This small molecule binds to this protein.
Small molecule (SMILES): CC(C)[C@@H]1NC(=O)C(C)(C)/C=C/c2ccc3ccc(nc3c2)[C@@H](C)OC(=O)[C@@H]2CCCN(N2)C(=O)[C@H](C)NC1=O

Sequence of chain 1.A:
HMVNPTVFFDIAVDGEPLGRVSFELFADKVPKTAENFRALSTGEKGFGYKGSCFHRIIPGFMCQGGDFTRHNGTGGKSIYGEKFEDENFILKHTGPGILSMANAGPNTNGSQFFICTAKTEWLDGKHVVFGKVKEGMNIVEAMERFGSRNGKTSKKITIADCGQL

Binding-site contacts:
Ligand atom C27 contacts residue ASN104 of chain 1.A at 3.6 Å.
Ligand atom O20 contacts residue GLN65 of chain 1.A at 2.9 Å (h-bond).
Ligand atom C21 contacts residue GLY74 of chain 1.A at 3.3 Å.
Ligand atom C22 contacts residue GLN113 of chain 1.A at 3.8 Å.
Ligand atom O12 contacts residue PHE62 of chain 1.A at 3.9 Å.
Ligand atom O16 contacts residue ASN104 of chain 1.A at 2.9 Å (h-bond).
Ligand atom C15 contacts residue ASN104 of chain 1.A at 3.6 Å.
Ligand atom C18 contacts residue GLN65 of chain 1.A at 3.9 Å.
Ligand atom C39 contacts residue GLY74 of chain 1.A at 3.6 Å.
Ligand atom C22 contacts residue ASN104 of chain 1.A at 3.6 Å.
Ligand atom C39 contacts residue THR75 of chain 1.A at 3.7 Å.
Ligand atom C22 contacts residue ALA103 of chain 1.A at 3.8 Å (hydrophobic).
Ligand atom C14 contacts residue ASN104 of chain 1.A at 3.9 Å.
Ligand atom C23 contacts residue GLY74 of chain 1.A at 3.4 Å.
Ligand atom O29 contacts residue MET63 of chain 1.A at 3.5 Å.
Ligand atom C02 contacts residue ARG57 of chain 1.A at 3.9 Å.
Ligand atom C01 contacts residue ARG57 of chain 1.A at 3.5 Å.
Ligand atom C05 contacts residue PHE62 of chain 1.A at 3.7 Å (hydrophobic).
Ligand atom C23 contacts residue GLN113 of chain 1.A at 3.5 Å.
Ligand atom N09 contacts residue GLN65 of chain 1.A at 3.0 Å (h-bond).
Ligand atom C37 contacts residue ARG57 of chain 1.A at 3.3 Å.
Ligand atom C19 contacts residue GLY74 of chain 1.A at 3.9 Å.
Ligand atom C11 contacts residue PHE62 of chain 1.A at 3.9 Å (hydrophobic).
Ligand atom O26 contacts residue ALA105 of chain 1.A at 3.7 Å.
Ligand atom C19 contacts residue ASN104 of chain 1.A at 3.9 Å.
Ligand atom C14 contacts residue HIS128 of chain 1.A at 3.9 Å.
Ligand atom C21 contacts residue GLN113 of chain 1.A at 3.4 Å.
Ligand atom O16 contacts residue HIS128 of chain 1.A at 3.2 Å.
Ligand atom C05 contacts residue MET63 of chain 1.A at 4.0 Å (hydrophobic).
Ligand atom C06 contacts residue PHE115 of chain 1.A at 3.6 Å (hydrophobic).
Ligand atom C32 contacts residue ARG57 of chain 1.A at 3.6 Å.
Ligand atom O16 contacts residue ALA103 of chain 1.A at 3.2 Å.
Ligand atom C18 contacts residue ASN104 of chain 1.A at 3.8 Å.
Ligand atom N08 contacts residue GLN65 of chain 1.A at 3.4 Å (h-bond).
Ligand atom N17 contacts residue ASN104 of chain 1.A at 2.9 Å (h-bond).
Ligand atom C07 contacts residue PHE115 of chain 1.A at 3.4 Å (hydrophobic).
Ligand atom C07 contacts residue GLN65 of chain 1.A at 3.6 Å.
Ligand atom C36 contacts residue ARG57 of chain 1.A at 3.6 Å.
Ligand atom O29 contacts residue ARG57 of chain 1.A at 3.8 Å.
Ligand atom N24 contacts residue GLY74 of chain 1.A at 3.3 Å (h-bond).